Binding-site contacts:
Ligand atom C3 contacts residue ASN126 of chain 2.A at 3.8 Å.
Ligand atom C1 contacts residue ASN126 of chain 2.A at 1.4 Å.
Ligand atom C8 contacts residue GLU123 of chain 2.A at 3.1 Å.
Ligand atom C7 contacts residue ASN126 of chain 2.A at 3.3 Å.
Ligand atom O7 contacts residue ASN126 of chain 2.A at 3.8 Å.
Ligand atom C8 contacts residue LYS122 of chain 2.A at 4.3 Å.
Ligand atom O7 contacts residue TYR127 of chain 2.A at 3.9 Å.
Ligand atom N2 contacts residue ASN126 of chain 2.A at 2.7 Å (h-bond).
Ligand atom C2 contacts residue ASN126 of chain 2.A at 2.5 Å.
Ligand atom C5 contacts residue ASN126 of chain 2.A at 3.7 Å.
Ligand atom C8 contacts residue ASN126 of chain 2.A at 3.6 Å.
Ligand atom O5 contacts residue ASN126 of chain 2.A at 2.4 Å (h-bond).
Ligand atom C7 contacts residue GLU123 of chain 2.A at 4.4 Å.
Ligand atom C4 contacts residue ASN126 of chain 2.A at 4.2 Å.

This small molecule binds to this protein.
Small molecule (SMILES): CC(=O)N[C@@H]1[C@@H](O)[C@H](O)[C@@H](CO)O[C@H]1O

Sequence of chain 2.A:
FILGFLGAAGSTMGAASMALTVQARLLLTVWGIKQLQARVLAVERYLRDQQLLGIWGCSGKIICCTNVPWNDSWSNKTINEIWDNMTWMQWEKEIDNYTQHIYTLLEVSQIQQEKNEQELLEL